Binding-site contacts:
Ligand atom C3 contacts residue ASN87 of chain 40.B at 3.7 Å.
Ligand atom O5 contacts residue SER89 of chain 40.B at 4.1 Å.
Ligand atom C1 contacts residue SER89 of chain 40.B at 4.5 Å.
Ligand atom O5 contacts residue SER79 of chain 40.B at 4.4 Å.
Ligand atom C5 contacts residue SER89 of chain 40.B at 4.3 Å.
Ligand atom C7 contacts residue ASN87 of chain 40.B at 3.6 Å.
Ligand atom N2 contacts residue ASN87 of chain 40.B at 2.9 Å (h-bond).
Ligand atom O7 contacts residue ASP85 of chain 40.B at 4.3 Å.
Ligand atom O5 contacts residue ASN87 of chain 40.B at 2.3 Å (h-bond).
Ligand atom C5 contacts residue ASN87 of chain 40.B at 3.7 Å.
Ligand atom C6 contacts residue LEU151 of chain 40.B at 3.8 Å (hydrophobic).
Ligand atom O4 contacts residue LEU151 of chain 40.B at 3.7 Å.
Ligand atom C4 contacts residue ASN87 of chain 40.B at 4.2 Å.
Ligand atom C2 contacts residue ASN87 of chain 40.B at 2.4 Å.
Ligand atom C5 contacts residue LEU151 of chain 40.B at 4.1 Å (hydrophobic).
Ligand atom C1 contacts residue ASN87 of chain 40.B at 1.4 Å.
Ligand atom C4 contacts residue LEU151 of chain 40.B at 4.4 Å (hydrophobic).
Ligand atom O6 contacts residue LEU151 of chain 40.B at 3.4 Å.
Ligand atom O7 contacts residue ASN87 of chain 40.B at 3.9 Å.

This small molecule binds to this protein.
Small molecule (SMILES): CC(=O)N[C@@H]1[C@@H](O)[C@H](O)[C@@H](CO)O[C@H]1O

Sequence of chain 40.B:
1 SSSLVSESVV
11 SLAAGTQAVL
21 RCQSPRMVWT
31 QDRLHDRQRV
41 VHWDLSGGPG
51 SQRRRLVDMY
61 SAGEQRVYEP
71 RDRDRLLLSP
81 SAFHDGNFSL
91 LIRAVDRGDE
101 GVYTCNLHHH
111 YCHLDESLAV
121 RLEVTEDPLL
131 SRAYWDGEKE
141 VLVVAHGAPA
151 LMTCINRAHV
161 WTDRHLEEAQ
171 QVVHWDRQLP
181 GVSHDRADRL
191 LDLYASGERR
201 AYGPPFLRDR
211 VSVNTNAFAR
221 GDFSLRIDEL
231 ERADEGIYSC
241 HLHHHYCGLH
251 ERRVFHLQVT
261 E